Sequence of chain 2.A:
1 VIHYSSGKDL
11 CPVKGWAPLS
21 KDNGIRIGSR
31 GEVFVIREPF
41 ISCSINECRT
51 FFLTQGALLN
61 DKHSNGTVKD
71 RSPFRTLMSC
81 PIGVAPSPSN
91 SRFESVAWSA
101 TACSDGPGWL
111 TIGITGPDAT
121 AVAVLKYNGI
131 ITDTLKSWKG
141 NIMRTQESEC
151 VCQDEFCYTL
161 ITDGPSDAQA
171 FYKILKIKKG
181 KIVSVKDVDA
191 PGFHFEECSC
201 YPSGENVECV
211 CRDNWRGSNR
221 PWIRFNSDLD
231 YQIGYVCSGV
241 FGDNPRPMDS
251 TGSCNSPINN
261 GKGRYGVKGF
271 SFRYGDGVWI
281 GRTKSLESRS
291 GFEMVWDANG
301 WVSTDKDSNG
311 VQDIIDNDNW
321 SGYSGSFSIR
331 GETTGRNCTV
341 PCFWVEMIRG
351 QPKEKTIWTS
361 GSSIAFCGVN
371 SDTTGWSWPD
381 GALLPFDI

Binding-site contacts:
Ligand atom C9 contacts residue GLU196 of chain 2.A at 3.2 Å.
Ligand atom C5 contacts residue ASP70 of chain 2.A at 3.3 Å.
Ligand atom O9 contacts residue GLU196 of chain 2.A at 2.5 Å (salt-bridge).
Ligand atom O10 contacts residue ASP70 of chain 2.A at 3.6 Å.
Ligand atom C11 contacts residue TRP98 of chain 2.A at 3.6 Å (hydrophobic).
Ligand atom O8 contacts residue ASN214 of chain 2.A at 3.8 Å.
Ligand atom O4 contacts residue ASP70 of chain 2.A at 2.9 Å.
Ligand atom C3 contacts residue TYR323 of chain 2.A at 3.4 Å (hydrophobic).
Ligand atom C1 contacts residue TYR323 of chain 2.A at 3.6 Å (hydrophobic).
Ligand atom C11 contacts residue ARG144 of chain 2.A at 3.9 Å.
Ligand atom C8 contacts residue ASN214 of chain 2.A at 3.5 Å.
Ligand atom O8 contacts residue GLU196 of chain 2.A at 2.6 Å (salt-bridge).
Ligand atom O6 contacts residue ASP70 of chain 2.A at 4.0 Å.
Ligand atom C4 contacts residue GLU197 of chain 2.A at 4.0 Å.
Ligand atom C4 contacts residue TYR323 of chain 2.A at 3.7 Å (hydrophobic).
Ligand atom C6 contacts residue GLU197 of chain 2.A at 3.6 Å.
Ligand atom C4 contacts residue ASP70 of chain 2.A at 3.4 Å.
Ligand atom C6 contacts residue TYR323 of chain 2.A at 3.9 Å (hydrophobic).
Ligand atom C9 contacts residue ARG212 of chain 2.A at 3.9 Å.
Ligand atom O1B contacts residue TYR323 of chain 2.A at 3.0 Å (h-bond).
Ligand atom O1B contacts residue ARG289 of chain 2.A at 2.9 Å (salt-bridge).
Ligand atom C8 contacts residue GLU196 of chain 2.A at 3.4 Å.
Ligand atom C4 contacts residue GLU38 of chain 2.A at 3.9 Å.
Ligand atom C11 contacts residue ILE142 of chain 2.A at 3.7 Å (hydrophobic).
Ligand atom C3 contacts residue GLU38 of chain 2.A at 3.7 Å.
Ligand atom O8 contacts residue GLU197 of chain 2.A at 3.9 Å.
Ligand atom C8 contacts residue ARG212 of chain 2.A at 3.0 Å.
Ligand atom O8 contacts residue ARG212 of chain 2.A at 2.7 Å (salt-bridge).
Ligand atom O6 contacts residue TYR323 of chain 2.A at 3.6 Å (h-bond).
Ligand atom C3 contacts residue ASP70 of chain 2.A at 3.1 Å.
Ligand atom O1A contacts residue TYR265 of chain 2.A at 3.4 Å (h-bond).
Ligand atom C2 contacts residue ASP70 of chain 2.A at 3.6 Å.
Ligand atom C9 contacts residue ASN214 of chain 2.A at 3.2 Å.
Ligand atom O4 contacts residue GLU38 of chain 2.A at 3.1 Å (salt-bridge).
Ligand atom O9 contacts residue ARG144 of chain 2.A at 3.0 Å (salt-bridge).
Ligand atom C10 contacts residue ARG71 of chain 2.A at 3.7 Å.
Ligand atom C9 contacts residue SER166 of chain 2.A at 3.7 Å.
Ligand atom C1 contacts residue ARG289 of chain 2.A at 3.9 Å.
Ligand atom O10 contacts residue ARG71 of chain 2.A at 2.5 Å (salt-bridge).
Ligand atom C2 contacts residue TYR323 of chain 2.A at 3.2 Å (hydrophobic).

A protein and the small-molecule ligand that binds it are described below.
Small molecule (SMILES): CC(=O)N[C@H]1[C@H]([C@H](O)[C@H](O)CO)OC(C(=O)O)=C[C@@H]1O